This protein binds this small molecule.
Small molecule (SMILES): CC(=O)N[C@@H]1[C@@H](O)[C@H](O)[C@@H](CO)O[C@H]1O

Binding-site contacts:
Ligand atom C7 contacts residue ASN287 of chain 1.B at 3.9 Å.
Ligand atom C2 contacts residue ASN287 of chain 1.B at 2.5 Å.
Ligand atom C2 contacts residue LYS284 of chain 1.B at 4.3 Å.
Ligand atom C2 contacts residue TYR285 of chain 1.B at 3.8 Å (hydrophobic).
Ligand atom C1 contacts residue ASN287 of chain 1.B at 1.4 Å.
Ligand atom C6 contacts residue ASN287 of chain 1.B at 4.5 Å.
Ligand atom C3 contacts residue ASN287 of chain 1.B at 3.8 Å.
Ligand atom C1 contacts residue TYR285 of chain 1.B at 3.7 Å (hydrophobic).
Ligand atom N2 contacts residue LYS284 of chain 1.B at 4.5 Å.
Ligand atom O5 contacts residue ASN287 of chain 1.B at 2.4 Å (h-bond).
Ligand atom O7 contacts residue TYR285 of chain 1.B at 3.2 Å (h-bond).
Ligand atom C1 contacts residue LYS284 of chain 1.B at 3.1 Å.
Ligand atom N2 contacts residue TYR285 of chain 1.B at 2.8 Å (h-bond).
Ligand atom C5 contacts residue ASN287 of chain 1.B at 3.7 Å.
Ligand atom C4 contacts residue ASN287 of chain 1.B at 4.2 Å.
Ligand atom O5 contacts residue LYS284 of chain 1.B at 3.7 Å.
Ligand atom N2 contacts residue ASN287 of chain 1.B at 2.9 Å (h-bond).
Ligand atom C7 contacts residue TYR285 of chain 1.B at 3.3 Å (hydrophobic).
Ligand atom C8 contacts residue ASN287 of chain 1.B at 4.4 Å.
Ligand atom C5 contacts residue LYS284 of chain 1.B at 4.3 Å.

Sequence of chain 1.B:
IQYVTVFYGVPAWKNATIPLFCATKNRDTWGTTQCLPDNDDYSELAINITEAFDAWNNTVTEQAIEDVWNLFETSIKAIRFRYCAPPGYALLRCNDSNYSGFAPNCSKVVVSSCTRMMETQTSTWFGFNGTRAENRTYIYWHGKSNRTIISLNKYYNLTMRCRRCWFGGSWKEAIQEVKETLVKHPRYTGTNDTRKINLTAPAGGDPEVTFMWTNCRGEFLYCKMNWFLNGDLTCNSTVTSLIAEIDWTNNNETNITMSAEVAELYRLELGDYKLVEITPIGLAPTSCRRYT